The small molecule below binds the protein below.
Small molecule (SMILES): CC(=O)N[C@@H]1[C@@H](O)[C@H](O)[C@@H](CO)O[C@H]1O

Sequence of chain 1.B:
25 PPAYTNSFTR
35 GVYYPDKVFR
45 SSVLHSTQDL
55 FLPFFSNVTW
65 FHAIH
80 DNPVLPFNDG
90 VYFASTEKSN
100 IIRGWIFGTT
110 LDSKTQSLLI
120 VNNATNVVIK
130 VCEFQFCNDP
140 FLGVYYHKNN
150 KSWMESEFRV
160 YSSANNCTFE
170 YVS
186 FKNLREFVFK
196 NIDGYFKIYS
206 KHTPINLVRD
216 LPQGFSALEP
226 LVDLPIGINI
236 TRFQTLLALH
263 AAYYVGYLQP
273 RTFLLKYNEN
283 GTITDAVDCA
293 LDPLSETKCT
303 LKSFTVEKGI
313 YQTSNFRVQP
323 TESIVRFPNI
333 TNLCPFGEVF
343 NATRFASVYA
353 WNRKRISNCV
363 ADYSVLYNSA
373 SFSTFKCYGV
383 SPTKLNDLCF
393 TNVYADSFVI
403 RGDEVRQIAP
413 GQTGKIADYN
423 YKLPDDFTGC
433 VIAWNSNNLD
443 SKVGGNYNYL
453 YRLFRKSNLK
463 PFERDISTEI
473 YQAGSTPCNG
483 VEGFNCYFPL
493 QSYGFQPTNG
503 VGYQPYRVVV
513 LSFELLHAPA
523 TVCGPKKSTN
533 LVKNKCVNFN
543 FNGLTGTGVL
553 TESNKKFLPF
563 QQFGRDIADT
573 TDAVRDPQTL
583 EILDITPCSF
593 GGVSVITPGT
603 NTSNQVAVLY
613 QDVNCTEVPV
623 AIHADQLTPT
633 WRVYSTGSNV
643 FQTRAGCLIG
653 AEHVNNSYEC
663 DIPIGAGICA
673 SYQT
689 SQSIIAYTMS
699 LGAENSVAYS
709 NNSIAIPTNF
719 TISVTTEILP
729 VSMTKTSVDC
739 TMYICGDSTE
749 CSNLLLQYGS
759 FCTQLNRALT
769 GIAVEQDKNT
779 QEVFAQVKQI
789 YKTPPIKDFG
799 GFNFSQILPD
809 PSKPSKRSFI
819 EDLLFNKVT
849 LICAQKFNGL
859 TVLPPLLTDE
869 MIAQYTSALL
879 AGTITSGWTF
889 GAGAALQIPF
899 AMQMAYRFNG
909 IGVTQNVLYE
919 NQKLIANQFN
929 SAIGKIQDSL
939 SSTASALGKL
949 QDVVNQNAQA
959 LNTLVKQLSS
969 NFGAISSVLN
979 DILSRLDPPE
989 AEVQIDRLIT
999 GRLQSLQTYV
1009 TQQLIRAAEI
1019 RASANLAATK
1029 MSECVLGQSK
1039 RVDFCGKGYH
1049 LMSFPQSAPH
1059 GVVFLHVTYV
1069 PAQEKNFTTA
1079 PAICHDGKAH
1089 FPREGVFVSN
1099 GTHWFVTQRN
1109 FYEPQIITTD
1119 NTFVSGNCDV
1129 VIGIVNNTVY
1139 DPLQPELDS

Binding-site contacts:
Ligand atom C7 contacts residue ASN657 of chain 1.B at 4.2 Å.
Ligand atom C8 contacts residue HIS655 of chain 1.B at 3.0 Å.
Ligand atom N2 contacts residue ASN657 of chain 1.B at 2.9 Å (h-bond).
Ligand atom C3 contacts residue ASN657 of chain 1.B at 3.8 Å.
Ligand atom C7 contacts residue HIS655 of chain 1.B at 3.9 Å.
Ligand atom C4 contacts residue ASN657 of chain 1.B at 4.0 Å.
Ligand atom C1 contacts residue ASN657 of chain 1.B at 1.4 Å.
Ligand atom C5 contacts residue ASN657 of chain 1.B at 3.7 Å.
Ligand atom C2 contacts residue ASN657 of chain 1.B at 2.5 Å.
Ligand atom O7 contacts residue HIS655 of chain 1.B at 3.8 Å.
Ligand atom C6 contacts residue ASN657 of chain 1.B at 4.3 Å.
Ligand atom O5 contacts residue ASN657 of chain 1.B at 2.4 Å (h-bond).
Ligand atom C8 contacts residue VAL656 of chain 1.B at 4.3 Å (hydrophobic).
Ligand atom O6 contacts residue ASN657 of chain 1.B at 4.1 Å.